Binding-site contacts:
Ligand atom C24 contacts residue VAL5 of chain 2.B at 4.1 Å (hydrophobic).
Ligand atom C24 contacts residue LYS127 of chain 2.A at 3.9 Å.
Ligand atom C16 contacts residue ASN47 of chain 2.A at 3.9 Å.
Ligand atom C24 contacts residue GLY176 of chain 2.A at 4.0 Å.
Ligand atom C02 contacts residue ILE224 of chain 2.A at 4.0 Å (hydrophobic).
Ligand atom C10 contacts residue ASN47 of chain 2.A at 3.7 Å.
Ligand atom C17 contacts residue ASN47 of chain 2.A at 3.6 Å.
Ligand atom C18 contacts residue ASN47 of chain 2.A at 3.9 Å.
Ligand atom C08 contacts residue ASN47 of chain 2.A at 3.5 Å.
Ligand atom C10 contacts residue GLU44 of chain 2.A at 4.1 Å.
Ligand atom S11 contacts residue GLU44 of chain 2.A at 3.7 Å.
Ligand atom C25 contacts residue LYS127 of chain 2.A at 3.7 Å.
Ligand atom C03 contacts residue ILE224 of chain 2.A at 3.4 Å (hydrophobic).
Ligand atom C23 contacts residue VAL5 of chain 2.B at 3.7 Å (hydrophobic).
Ligand atom C22 contacts residue ILE224 of chain 2.A at 4.2 Å (hydrophobic).
Ligand atom C24 contacts residue ILE173 of chain 2.A at 3.7 Å (hydrophobic).
Ligand atom C25 contacts residue PHE124 of chain 2.A at 4.3 Å (hydrophobic).
Ligand atom C23 contacts residue ILE224 of chain 2.A at 3.9 Å (hydrophobic).
Ligand atom C24 contacts residue PRO172 of chain 2.A at 3.6 Å (hydrophobic).
Ligand atom C06 contacts residue ASN47 of chain 2.A at 3.6 Å.
Ligand atom C23 contacts residue ILE173 of chain 2.A at 4.2 Å (hydrophobic).
Ligand atom C23 contacts residue GLY176 of chain 2.A at 3.9 Å.
Ligand atom C09 contacts residue ASN47 of chain 2.A at 3.4 Å.
Ligand atom C26 contacts residue PHE124 of chain 2.A at 4.2 Å (hydrophobic).
Ligand atom N14 contacts residue LEU48 of chain 2.A at 3.4 Å.
Ligand atom C07 contacts residue ASN47 of chain 2.A at 3.5 Å.
Ligand atom N14 contacts residue GLU19 of chain 2.A at 2.6 Å (salt-bridge).
Ligand atom C13 contacts residue LEU48 of chain 2.A at 4.1 Å (hydrophobic).
Ligand atom C19 contacts residue ASN47 of chain 2.A at 3.9 Å.
Ligand atom C26 contacts residue VAL5 of chain 2.B at 4.1 Å (hydrophobic).
Ligand atom C03 contacts residue PRO172 of chain 2.A at 4.2 Å (hydrophobic).
Ligand atom C23 contacts residue PRO172 of chain 2.A at 3.2 Å (hydrophobic).
Ligand atom C13 contacts residue GLU19 of chain 2.A at 3.6 Å.
Ligand atom N15 contacts residue VAL51 of chain 2.A at 3.7 Å.
Ligand atom N15 contacts residue GLU19 of chain 2.A at 3.0 Å (salt-bridge).
Ligand atom C01 contacts residue PRO172 of chain 2.A at 3.7 Å (hydrophobic).
Ligand atom O21 contacts residue VAL5 of chain 2.B at 4.2 Å.
Ligand atom O21 contacts residue ILE224 of chain 2.A at 3.5 Å.
Ligand atom C27 contacts residue VAL5 of chain 2.B at 4.1 Å (hydrophobic).
Ligand atom C22 contacts residue VAL5 of chain 2.B at 3.8 Å (hydrophobic).

This small molecule binds to this protein.
Small molecule (SMILES): [H]/N=C(\N)c1cc(-c2cccc(NC(=O)C(C)(C)Oc3ccccc3)c2)cs1

Sequence of chain 2.A:
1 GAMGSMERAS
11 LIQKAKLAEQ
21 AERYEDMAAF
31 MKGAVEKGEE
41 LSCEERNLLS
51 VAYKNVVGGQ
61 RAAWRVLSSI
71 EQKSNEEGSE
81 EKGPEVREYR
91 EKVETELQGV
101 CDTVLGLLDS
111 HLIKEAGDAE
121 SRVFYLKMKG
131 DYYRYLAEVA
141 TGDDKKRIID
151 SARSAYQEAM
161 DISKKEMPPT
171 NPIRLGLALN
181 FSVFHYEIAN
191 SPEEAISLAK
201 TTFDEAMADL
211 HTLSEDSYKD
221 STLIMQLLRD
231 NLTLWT

Sequence of chain 2.B:
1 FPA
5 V